This protein binds this small molecule.
Small molecule (SMILES): CC(=O)N[C@H]1[C@H](O[C@H]2[C@H](O)[C@@H](NC(C)=O)CO[C@@H]2CO[C@@H]2O[C@@H](C)[C@@H](O)[C@@H](O)[C@@H]2O)O[C@H](CO)[C@@H](O[C@@H]2O[C@H](CO)[C@@H](O)[C@H](O)[C@@H]2O)[C@@H]1O

Binding-site contacts:
Ligand atom C3 contacts residue ASN66 of chain 26.G at 3.6 Å.
Ligand atom N2 contacts residue PRO64 of chain 26.G at 4.3 Å.
Ligand atom O5 contacts residue ASN66 of chain 26.G at 2.2 Å (h-bond).
Ligand atom N2 contacts residue ASN66 of chain 26.G at 2.8 Å (h-bond).
Ligand atom C2 contacts residue ASN66 of chain 26.G at 2.2 Å.
Ligand atom C8 contacts residue PRO64 of chain 26.G at 3.4 Å (hydrophobic).
Ligand atom O7 contacts residue ASN66 of chain 26.G at 4.3 Å.
Ligand atom C7 contacts residue PRO64 of chain 26.G at 3.8 Å (hydrophobic).
Ligand atom N2 contacts residue ILE65 of chain 26.G at 4.4 Å.
Ligand atom C4 contacts residue ASN66 of chain 26.G at 4.0 Å.
Ligand atom C7 contacts residue ASN66 of chain 26.G at 4.0 Å.
Ligand atom C1 contacts residue ASN66 of chain 26.G at 1.4 Å.
Ligand atom O7 contacts residue PRO64 of chain 26.G at 3.9 Å.
Ligand atom C8 contacts residue GLN87 of chain 26.G at 4.5 Å.
Ligand atom C5 contacts residue ASN66 of chain 26.G at 3.5 Å.

Sequence of chain 26.G:
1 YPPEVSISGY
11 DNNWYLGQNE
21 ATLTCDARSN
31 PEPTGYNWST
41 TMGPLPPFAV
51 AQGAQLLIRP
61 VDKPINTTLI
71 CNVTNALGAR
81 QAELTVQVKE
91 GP